Sequence of chain 4.F:
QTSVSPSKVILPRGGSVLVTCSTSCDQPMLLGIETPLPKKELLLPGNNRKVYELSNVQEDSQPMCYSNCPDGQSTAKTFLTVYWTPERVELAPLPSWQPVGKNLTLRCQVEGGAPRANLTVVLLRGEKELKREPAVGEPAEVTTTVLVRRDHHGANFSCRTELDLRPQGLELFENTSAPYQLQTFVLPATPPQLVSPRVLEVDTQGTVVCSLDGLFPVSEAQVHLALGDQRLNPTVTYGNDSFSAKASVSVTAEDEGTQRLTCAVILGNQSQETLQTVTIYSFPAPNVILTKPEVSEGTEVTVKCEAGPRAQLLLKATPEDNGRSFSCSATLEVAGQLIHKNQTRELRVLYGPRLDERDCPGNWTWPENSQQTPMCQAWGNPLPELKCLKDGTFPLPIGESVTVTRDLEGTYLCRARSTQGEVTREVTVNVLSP

Binding-site contacts:
Ligand atom C5 contacts residue ASN240 of chain 4.F at 3.7 Å.
Ligand atom C1 contacts residue ASN240 of chain 4.F at 1.5 Å.
Ligand atom C3 contacts residue ASN240 of chain 4.F at 3.7 Å.
Ligand atom C7 contacts residue ASN240 of chain 4.F at 3.2 Å.
Ligand atom O5 contacts residue ASN240 of chain 4.F at 2.4 Å (h-bond).
Ligand atom O7 contacts residue ASN240 of chain 4.F at 3.0 Å (h-bond).
Ligand atom C4 contacts residue ASN240 of chain 4.F at 4.3 Å.
Ligand atom C8 contacts residue ASN240 of chain 4.F at 3.9 Å.
Ligand atom C2 contacts residue ASN240 of chain 4.F at 2.5 Å.
Ligand atom O7 contacts residue GLY239 of chain 4.F at 3.6 Å.
Ligand atom N2 contacts residue ASN240 of chain 4.F at 2.8 Å (h-bond).

This protein binds this small molecule.
Small molecule (SMILES): CC(=O)N[C@@H]1[C@@H](O)[C@H](O)[C@@H](CO)O[C@H]1O